Sequence of chain 1.B:
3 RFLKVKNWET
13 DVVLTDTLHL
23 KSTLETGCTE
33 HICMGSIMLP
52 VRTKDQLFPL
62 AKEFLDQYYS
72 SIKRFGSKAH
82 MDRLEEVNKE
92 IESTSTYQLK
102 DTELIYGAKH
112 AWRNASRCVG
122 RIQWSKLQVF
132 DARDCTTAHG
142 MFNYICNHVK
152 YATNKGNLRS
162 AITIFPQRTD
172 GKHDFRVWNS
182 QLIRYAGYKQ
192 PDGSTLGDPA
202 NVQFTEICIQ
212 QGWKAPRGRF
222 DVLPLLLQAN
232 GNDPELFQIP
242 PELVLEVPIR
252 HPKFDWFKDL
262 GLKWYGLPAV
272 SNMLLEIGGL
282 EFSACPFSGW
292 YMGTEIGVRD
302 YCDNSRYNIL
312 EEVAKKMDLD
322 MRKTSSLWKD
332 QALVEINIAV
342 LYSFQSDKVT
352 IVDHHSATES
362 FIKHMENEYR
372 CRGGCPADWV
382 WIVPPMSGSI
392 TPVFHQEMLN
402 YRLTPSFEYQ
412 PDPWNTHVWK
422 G

Binding-site contacts:
Ligand atom C3' contacts residue VAL271 of chain 1.B at 3.8 Å (hydrophobic).
Ligand atom N02 contacts residue TYR292 of chain 1.B at 3.7 Å.
Ligand atom C07 contacts residue HEM1 of chain 1.H at 3.5 Å.
Ligand atom C25 contacts residue TYR410 of chain 1.B at 3.7 Å (hydrophobic).
Ligand atom C07 contacts residue SER289 of chain 1.B at 3.8 Å.
Ligand atom C3' contacts residue GLU296 of chain 1.B at 3.8 Å.
Ligand atom C11 contacts residue HEM1 of chain 1.H at 3.3 Å.
Ligand atom C26 contacts residue TRP382 of chain 1.B at 3.5 Å (hydrophobic).
Ligand atom C03 contacts residue HEM1 of chain 1.H at 3.5 Å.
Ligand atom O09 contacts residue HEM1 of chain 1.H at 3.0 Å (h-bond).
Ligand atom N01 contacts residue GLU296 of chain 1.B at 2.7 Å (salt-bridge).
Ligand atom C03 contacts residue PRO269 of chain 1.B at 3.8 Å (hydrophobic).
Ligand atom C06 contacts residue GLU296 of chain 1.B at 3.5 Å.
Ligand atom C10 contacts residue HEM1 of chain 1.H at 3.6 Å.
Ligand atom C13 contacts residue HEM1 of chain 1.H at 3.7 Å.
Ligand atom C05 contacts residue VAL271 of chain 1.B at 3.8 Å (hydrophobic).
Ligand atom N02 contacts residue HEM1 of chain 1.H at 3.5 Å.
Ligand atom C4' contacts residue GLN182 of chain 1.B at 3.5 Å.
Ligand atom C02 contacts residue TRP291 of chain 1.B at 3.8 Å (hydrophobic).
Ligand atom C2' contacts residue GLU296 of chain 1.B at 3.1 Å.
Ligand atom C4' contacts residue HEM1 of chain 1.H at 3.9 Å.
Ligand atom C2' contacts residue TYR292 of chain 1.B at 3.8 Å (hydrophobic).
Ligand atom C24 contacts residue LEU41 of chain 1.B at 3.7 Å (hydrophobic).
Ligand atom N1' contacts residue GLU296 of chain 1.B at 2.9 Å (salt-bridge).
Ligand atom C07 contacts residue GLY290 of chain 1.B at 3.4 Å.
Ligand atom C02 contacts residue HEM1 of chain 1.H at 3.7 Å.
Ligand atom C07 contacts residue PRO269 of chain 1.B at 3.9 Å (hydrophobic).
Ligand atom C08 contacts residue GLU296 of chain 1.B at 3.5 Å.
Ligand atom C10 contacts residue VAL271 of chain 1.B at 3.5 Å (hydrophobic).
Ligand atom C08 contacts residue VAL271 of chain 1.B at 3.9 Å (hydrophobic).
Ligand atom C07 contacts residue PHE288 of chain 1.B at 3.7 Å (hydrophobic).
Ligand atom C5' contacts residue HEM1 of chain 1.H at 3.6 Å.
Ligand atom C02 contacts residue PRO269 of chain 1.B at 3.8 Å (hydrophobic).
Ligand atom N12 contacts residue HEM1 of chain 1.H at 2.9 Å (h-bond).
Ligand atom C02 contacts residue GLU296 of chain 1.B at 3.6 Å.
Ligand atom N02 contacts residue GLU296 of chain 1.B at 2.7 Å (salt-bridge).
Ligand atom C08 contacts residue HEM1 of chain 1.H at 3.4 Å.
Ligand atom N02 contacts residue TRP291 of chain 1.B at 2.7 Å (h-bond).
Ligand atom N02 contacts residue PRO269 of chain 1.B at 3.9 Å.
Ligand atom C26 contacts residue HEM1 of chain 1.H at 3.2 Å.

Sequence of chain 1.A:
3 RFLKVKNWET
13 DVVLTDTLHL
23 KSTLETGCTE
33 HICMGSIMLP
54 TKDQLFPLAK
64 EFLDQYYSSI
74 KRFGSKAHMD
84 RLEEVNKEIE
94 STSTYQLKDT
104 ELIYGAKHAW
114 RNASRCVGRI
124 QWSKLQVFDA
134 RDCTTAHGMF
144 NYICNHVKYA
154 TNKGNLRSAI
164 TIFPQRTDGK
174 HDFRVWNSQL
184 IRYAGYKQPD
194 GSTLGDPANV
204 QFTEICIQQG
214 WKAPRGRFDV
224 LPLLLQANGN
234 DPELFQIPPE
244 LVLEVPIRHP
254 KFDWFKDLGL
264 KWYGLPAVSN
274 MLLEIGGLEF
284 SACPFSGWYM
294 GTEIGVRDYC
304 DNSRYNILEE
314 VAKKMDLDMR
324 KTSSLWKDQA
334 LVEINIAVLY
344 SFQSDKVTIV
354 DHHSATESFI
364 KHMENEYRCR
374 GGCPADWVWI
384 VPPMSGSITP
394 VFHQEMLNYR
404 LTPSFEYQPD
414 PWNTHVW

A small-molecule ligand and the protein it binds are described below.
Small molecule (SMILES): COc1ccccc1CNCCO[C@@H]1CNC[C@@H]1Cc1cc(C)cc(N)n1